A protein and the small-molecule ligand that binds it are described below.
Small molecule (SMILES): CC(C)C[C@H](NC(=O)[C@H](Cc1ccccc1)NC(=O)c1cnccn1)B(O)O

Sequence of chain 1.L:
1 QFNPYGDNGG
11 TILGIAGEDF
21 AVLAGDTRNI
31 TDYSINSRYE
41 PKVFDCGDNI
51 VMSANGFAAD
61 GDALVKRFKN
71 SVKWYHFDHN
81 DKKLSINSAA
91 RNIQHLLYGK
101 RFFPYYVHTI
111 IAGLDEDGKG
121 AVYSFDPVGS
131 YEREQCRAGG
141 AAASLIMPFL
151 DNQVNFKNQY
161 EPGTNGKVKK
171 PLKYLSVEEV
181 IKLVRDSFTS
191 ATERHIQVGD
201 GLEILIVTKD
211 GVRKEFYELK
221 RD

Binding-site contacts:
Ligand atom C24 contacts residue VAL49 of chain 1.K at 3.8 Å (hydrophobic).
Ligand atom O19 contacts residue ALA20 of chain 1.K at 3.5 Å.
Ligand atom C24 contacts residue ALA46 of chain 1.K at 4.1 Å (hydrophobic).
Ligand atom C21 contacts residue GLY47 of chain 1.K at 3.9 Å.
Ligand atom C22 contacts residue LYS33 of chain 1.K at 3.9 Å.
Ligand atom C21 contacts residue LYS33 of chain 1.K at 3.9 Å.
Ligand atom O28 contacts residue TYR170 of chain 1.K at 3.9 Å.
Ligand atom C18 contacts residue GLY47 of chain 1.K at 3.8 Å.
Ligand atom C21 contacts residue THR1 of chain 1.K at 2.4 Å.
Ligand atom O8 contacts residue VAL49 of chain 1.K at 3.3 Å (h-bond).
Ligand atom O8 contacts residue GLY47 of chain 1.K at 3.7 Å.
Ligand atom C25 contacts residue LYS33 of chain 1.K at 3.9 Å.
Ligand atom C11 contacts residue THR21 of chain 1.K at 3.3 Å.
Ligand atom O8 contacts residue GLY48 of chain 1.K at 3.9 Å.
Ligand atom C22 contacts residue ALA46 of chain 1.K at 4.0 Å (hydrophobic).
Ligand atom C7 contacts residue THR21 of chain 1.K at 4.0 Å.
Ligand atom C13 contacts residue GLY47 of chain 1.K at 3.9 Å.
Ligand atom N1 contacts residue THR21 of chain 1.K at 3.2 Å (h-bond).
Ligand atom N9 contacts residue THR21 of chain 1.K at 3.1 Å (h-bond).
Ligand atom C6 contacts residue THR21 of chain 1.K at 4.0 Å.
Ligand atom C22 contacts residue GLY47 of chain 1.K at 3.8 Å.
Ligand atom C24 contacts residue MET45 of chain 1.K at 3.7 Å (hydrophobic).
Ligand atom C10 contacts residue THR21 of chain 1.K at 3.7 Å.
Ligand atom C23 contacts residue GLY47 of chain 1.K at 3.6 Å.
Ligand atom N20 contacts residue GLY47 of chain 1.K at 3.0 Å (h-bond).
Ligand atom C17 contacts residue THR21 of chain 1.K at 3.7 Å.
Ligand atom C10 contacts residue GLY47 of chain 1.K at 3.6 Å.
Ligand atom B26 contacts residue LYS33 of chain 1.K at 4.0 Å.
Ligand atom C22 contacts residue THR1 of chain 1.K at 2.7 Å.
Ligand atom O19 contacts residue THR21 of chain 1.K at 3.0 Å (h-bond).
Ligand atom C3 contacts residue ASP126 of chain 1.L at 3.9 Å.
Ligand atom C2 contacts residue THR21 of chain 1.K at 4.0 Å.
Ligand atom B26 contacts residue THR1 of chain 1.K at 1.4 Å.
Ligand atom O27 contacts residue THR1 of chain 1.K at 2.4 Å (h-bond).
Ligand atom C25 contacts residue VAL49 of chain 1.K at 3.1 Å (hydrophobic).
Ligand atom N4 contacts residue ASP126 of chain 1.L at 3.5 Å (salt-bridge).
Ligand atom O27 contacts residue GLY47 of chain 1.K at 3.2 Å (h-bond).
Ligand atom O28 contacts residue THR1 of chain 1.K at 2.3 Å (h-bond).
Ligand atom C23 contacts residue VAL49 of chain 1.K at 3.6 Å (hydrophobic).
Ligand atom N20 contacts residue THR1 of chain 1.K at 3.7 Å.

Sequence of chain 1.K:
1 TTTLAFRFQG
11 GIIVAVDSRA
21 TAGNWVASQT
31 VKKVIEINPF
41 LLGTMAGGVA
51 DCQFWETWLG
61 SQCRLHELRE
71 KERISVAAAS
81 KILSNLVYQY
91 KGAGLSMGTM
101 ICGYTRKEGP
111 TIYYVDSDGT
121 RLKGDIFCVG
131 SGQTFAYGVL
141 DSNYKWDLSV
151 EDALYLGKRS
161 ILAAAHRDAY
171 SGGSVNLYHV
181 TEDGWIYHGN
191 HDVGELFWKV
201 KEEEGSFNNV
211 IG